This protein binds this small molecule.
Small molecule (SMILES): CC[C@H](C)[C@H](NC(=O)[C@H](C)NC(=O)[C@H](CC1=NC=NC1)NC(=O)[C@@H]1CCCN1C(=O)[C@H](CC(C)C)NC(=O)[C@H](C)N)C(=O)N[C@@H](CC(C)C)C(=O)N[C@@H](CCCN=C(N)N)C(=O)N[C@@H](CC(C)C)C(=O)O

Binding-site contacts:
Ligand atom C contacts residue LYS69 of chain 1.A at 3.4 Å.
Ligand atom CA contacts residue GLN76 of chain 1.A at 2.9 Å.
Ligand atom CG contacts residue GLU66 of chain 1.A at 3.3 Å.
Ligand atom N contacts residue GLN76 of chain 1.A at 3.5 Å (h-bond).
Ligand atom N contacts residue GLU66 of chain 1.A at 2.6 Å (salt-bridge).
Ligand atom NH1 contacts residue ASP162 of chain 1.A at 3.5 Å (salt-bridge).
Ligand atom CD contacts residue HIS100 of chain 1.A at 3.4 Å.
Ligand atom CA contacts residue TYR181 of chain 1.A at 3.4 Å (hydrophobic).
Ligand atom ND1 contacts residue LYS69 of chain 1.A at 3.5 Å.
Ligand atom CD2 contacts residue MET125 of chain 1.A at 3.5 Å (hydrophobic).
Ligand atom N contacts residue LYS69 of chain 1.A at 3.6 Å.
Ligand atom CA contacts residue GLU66 of chain 1.A at 3.3 Å.
Ligand atom CD2 contacts residue TYR5 of chain 1.A at 3.6 Å (hydrophobic).
Ligand atom CG1 contacts residue ILE73 of chain 1.A at 3.5 Å (hydrophobic).
Ligand atom CD1 contacts residue GLU66 of chain 1.A at 3.4 Å.
Ligand atom N contacts residue TRP177 of chain 1.A at 3.5 Å.
Ligand atom CB contacts residue TYR169 of chain 1.A at 3.5 Å (hydrophobic).
Ligand atom CG contacts residue GLN76 of chain 1.A at 3.4 Å.
Ligand atom CD contacts residue TYR7 of chain 1.A at 3.3 Å (hydrophobic).
Ligand atom C contacts residue ASN80 of chain 1.A at 3.3 Å.
Ligand atom O contacts residue TYR169 of chain 1.A at 2.9 Å (h-bond).
Ligand atom N contacts residue TYR181 of chain 1.A at 2.8 Å (h-bond).
Ligand atom CA contacts residue ASN80 of chain 1.A at 3.4 Å.
Ligand atom O contacts residue LYS69 of chain 1.A at 2.5 Å (salt-bridge).
Ligand atom CA contacts residue TYR169 of chain 1.A at 3.6 Å (hydrophobic).
Ligand atom CB contacts residue GLN76 of chain 1.A at 3.0 Å.
Ligand atom CB contacts residue LYS69 of chain 1.A at 3.5 Å.
Ligand atom C contacts residue GLU66 of chain 1.A at 3.4 Å.
Ligand atom CD1 contacts residue TRP134 of chain 1.A at 3.2 Å (hydrophobic).
Ligand atom O contacts residue ASN80 of chain 1.A at 3.4 Å (h-bond).
Ligand atom CB contacts residue TRP177 of chain 1.A at 3.6 Å (hydrophobic).
Ligand atom O contacts residue GLN76 of chain 1.A at 3.6 Å (h-bond).
Ligand atom N contacts residue ASN80 of chain 1.A at 2.9 Å (h-bond).
Ligand atom CA contacts residue TYR5 of chain 1.A at 3.2 Å (hydrophobic).
Ligand atom CZ contacts residue ASP162 of chain 1.A at 3.6 Å.
Ligand atom O contacts residue GLN166 of chain 1.A at 3.2 Å (h-bond).
Ligand atom N contacts residue TYR5 of chain 1.A at 3.0 Å (h-bond).
Ligand atom CB contacts residue GLU66 of chain 1.A at 3.5 Å.
Ligand atom C contacts residue TYR5 of chain 1.A at 3.4 Å (hydrophobic).
Ligand atom OXT contacts residue ASN80 of chain 1.A at 3.6 Å (h-bond).

Sequence of chain 1.A:
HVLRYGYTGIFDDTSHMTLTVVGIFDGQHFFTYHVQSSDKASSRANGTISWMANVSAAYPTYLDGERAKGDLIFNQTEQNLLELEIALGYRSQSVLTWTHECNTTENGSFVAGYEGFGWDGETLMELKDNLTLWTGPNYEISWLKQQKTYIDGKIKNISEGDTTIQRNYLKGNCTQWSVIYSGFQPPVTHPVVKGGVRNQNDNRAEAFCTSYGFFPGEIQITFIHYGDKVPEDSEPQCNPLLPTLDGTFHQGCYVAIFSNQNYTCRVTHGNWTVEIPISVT